Binding-site contacts:
Ligand atom OP1 contacts residue ASP186 of chain 1.A at 2.6 Å (salt-bridge).
Ligand atom O3' contacts residue GLY102 of chain 1.A at 3.4 Å.
Ligand atom P contacts residue GLY104 of chain 1.A at 3.5 Å.
Ligand atom OP1 contacts residue NA1 of chain 1.G at 2.8 Å (h-bond).
Ligand atom C2' contacts residue GLY267 of chain 1.A at 3.6 Å.
Ligand atom C5' contacts residue ASP188 of chain 1.A at 3.4 Å.
Ligand atom OP1 contacts residue ALA103 of chain 1.A at 3.5 Å (h-bond).
Ligand atom OP1 contacts residue GLY102 of chain 1.A at 2.8 Å (h-bond).
Ligand atom N3 contacts residue TYR264 of chain 1.A at 2.8 Å (h-bond).
Ligand atom OP1 contacts residue GLY104 of chain 1.A at 2.8 Å (h-bond).
Ligand atom O2 contacts residue TYR264 of chain 1.A at 3.5 Å.
Ligand atom C2' contacts residue TYR264 of chain 1.A at 3.5 Å (hydrophobic).
Ligand atom OP1 contacts residue NA1 of chain 1.F at 2.5 Å (h-bond).
Ligand atom OP2 contacts residue GLY104 of chain 1.A at 3.6 Å.
Ligand atom C1' contacts residue ASN272 of chain 1.A at 3.5 Å.
Ligand atom O5' contacts residue GLY104 of chain 1.A at 3.2 Å (h-bond).
Ligand atom OP2 contacts residue THR105 of chain 1.A at 3.5 Å (h-bond).
Ligand atom OP1 contacts residue ASP188 of chain 1.A at 2.6 Å (salt-bridge).
Ligand atom C1' contacts residue TYR264 of chain 1.A at 3.3 Å (hydrophobic).
Ligand atom P contacts residue ASP186 of chain 1.A at 3.6 Å.
Ligand atom C4' contacts residue GLY102 of chain 1.A at 3.6 Å.
Ligand atom O3' contacts residue GLY267 of chain 1.A at 3.4 Å.
Ligand atom O2 contacts residue ASN272 of chain 1.A at 2.9 Å (h-bond).
Ligand atom C5' contacts residue GLY102 of chain 1.A at 3.5 Å.
Ligand atom C4' contacts residue TRP101 of chain 1.A at 3.5 Å (hydrophobic).
Ligand atom OP1 contacts residue CIT1 of chain 1.E at 3.2 Å (h-bond).
Ligand atom O3' contacts residue CIT1 of chain 1.E at 2.7 Å (h-bond).
Ligand atom C1' contacts residue TYR264 of chain 1.A at 3.3 Å (hydrophobic).
Ligand atom OP1 contacts residue TRP101 of chain 1.A at 3.2 Å (h-bond).
Ligand atom O3' contacts residue THR266 of chain 1.A at 3.3 Å (h-bond).
Ligand atom OP2 contacts residue LYS106 of chain 1.A at 3.0 Å (salt-bridge).
Ligand atom OP1 contacts residue LYS106 of chain 1.A at 3.6 Å (salt-bridge).
Ligand atom OP1 contacts residue THR107 of chain 1.A at 2.6 Å (h-bond).
Ligand atom C2' contacts residue ASN272 of chain 1.A at 3.2 Å.
Ligand atom C4' contacts residue PHE265 of chain 1.A at 3.5 Å (hydrophobic).
Ligand atom OP1 contacts residue ARG247 of chain 1.A at 3.6 Å.
Ligand atom P contacts residue NA1 of chain 1.F at 3.5 Å.
Ligand atom O3' contacts residue TRP101 of chain 1.A at 3.4 Å.
Ligand atom C2' contacts residue TYR264 of chain 1.A at 3.2 Å (hydrophobic).
Ligand atom C5' contacts residue GLY104 of chain 1.A at 3.5 Å.

This small molecule binds to this protein.
Small molecule (SMILES): Cc1cn([C@H]2C[C@H](O[P](=O)(O)OC[C@H]3O[C@@H](n4cnc5c(N)ncnc54)C[C@@H]3O[P](=O)(O)OC[C@H]3O[C@@H](n4cnc5c(N)ncnc54)C[C@@H]3O[P](=O)(O)OC[C@H]3O[C@@H](n4cc(C)c(=O)[nH]c4=O)C[C@@H]3O)[C@@H](CO[P](=O)(O)O[C@H]3C[C@H](n4cnc5c(=O)nc(N)[nH]c54)O[C@@H]3CO[P](=O)(O)O[C@H]3C[C@H](n4cnc5c(N)ncnc54)O[C@@H]3CO[P](=O)(O)O[C@H]3C[C@H](n4ccc(N)nc4=O)O[C@@H]3CO)O2)c(=O)[nH]c1=O

Sequence of chain 1.A:
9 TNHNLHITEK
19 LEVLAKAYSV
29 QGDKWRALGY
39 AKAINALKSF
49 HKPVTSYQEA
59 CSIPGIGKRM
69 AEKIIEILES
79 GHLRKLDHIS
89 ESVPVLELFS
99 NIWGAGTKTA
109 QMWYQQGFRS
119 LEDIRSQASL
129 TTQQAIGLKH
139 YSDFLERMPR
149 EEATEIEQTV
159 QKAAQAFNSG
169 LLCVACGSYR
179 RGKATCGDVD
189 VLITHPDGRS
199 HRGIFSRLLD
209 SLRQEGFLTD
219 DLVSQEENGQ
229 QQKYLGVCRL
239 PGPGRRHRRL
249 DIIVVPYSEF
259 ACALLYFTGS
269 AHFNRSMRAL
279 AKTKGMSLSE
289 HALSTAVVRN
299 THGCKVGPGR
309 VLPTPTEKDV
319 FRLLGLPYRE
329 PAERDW